Sequence of chain 1.B:
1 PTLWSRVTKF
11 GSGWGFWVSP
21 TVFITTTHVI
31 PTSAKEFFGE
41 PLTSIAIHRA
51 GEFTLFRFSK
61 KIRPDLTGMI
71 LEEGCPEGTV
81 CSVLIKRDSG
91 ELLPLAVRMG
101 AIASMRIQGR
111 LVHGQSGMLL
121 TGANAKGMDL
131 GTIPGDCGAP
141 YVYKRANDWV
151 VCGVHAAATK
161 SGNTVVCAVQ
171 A

This small molecule binds to this protein.
Small molecule (SMILES): O=C(NNc1ccccc1F)c1ccno1

Binding-site contacts:
Ligand atom O contacts residue LEU120 of chain 1.B at 4.2 Å.
Ligand atom C9 contacts residue MET118 of chain 1.B at 3.6 Å (hydrophobic).
Ligand atom N2 contacts residue LEU119 of chain 1.B at 3.4 Å (h-bond).
Ligand atom N contacts residue ARG98 of chain 1.B at 3.9 Å.
Ligand atom C8 contacts residue LEU119 of chain 1.B at 4.5 Å (hydrophobic).
Ligand atom C contacts residue ARG98 of chain 1.B at 3.7 Å.
Ligand atom N1 contacts residue LEU120 of chain 1.B at 4.0 Å.
Ligand atom C8 contacts residue LEU120 of chain 1.B at 3.7 Å (hydrophobic).
Ligand atom C contacts residue VAL80 of chain 1.B at 4.3 Å (hydrophobic).
Ligand atom C4 contacts residue ARG98 of chain 1.B at 3.5 Å.
Ligand atom C9 contacts residue LEU119 of chain 1.B at 3.3 Å (hydrophobic).
Ligand atom N2 contacts residue LEU120 of chain 1.B at 3.6 Å.
Ligand atom C9 contacts residue LEU120 of chain 1.B at 3.7 Å (hydrophobic).
Ligand atom O contacts residue ARG98 of chain 1.B at 2.6 Å (salt-bridge).
Ligand atom C1 contacts residue ARG98 of chain 1.B at 3.6 Å.
Ligand atom F contacts residue ARG98 of chain 1.B at 3.0 Å.
Ligand atom C8 contacts residue MET118 of chain 1.B at 3.7 Å (hydrophobic).
Ligand atom C5 contacts residue LEU120 of chain 1.B at 4.1 Å (hydrophobic).
Ligand atom O1 contacts residue LEU120 of chain 1.B at 3.4 Å.
Ligand atom C6 contacts residue ARG98 of chain 1.B at 3.6 Å.
Ligand atom C7 contacts residue LEU120 of chain 1.B at 3.3 Å (hydrophobic).
Ligand atom C5 contacts residue ARG98 of chain 1.B at 3.8 Å.
Ligand atom C3 contacts residue ARG98 of chain 1.B at 3.1 Å.
Ligand atom C2 contacts residue ARG98 of chain 1.B at 3.2 Å.
Ligand atom N1 contacts residue ARG98 of chain 1.B at 4.2 Å.
Ligand atom C6 contacts residue LEU120 of chain 1.B at 3.7 Å (hydrophobic).